Binding-site contacts:
Ligand atom C2 contacts residue ASN64 of chain 3.A at 3.9 Å.
Ligand atom N2 contacts residue ASN64 of chain 3.A at 4.2 Å.
Ligand atom O5 contacts residue ASN64 of chain 3.A at 3.2 Å (h-bond).
Ligand atom C8 contacts residue ILE387 of chain 3.A at 3.9 Å (hydrophobic).
Ligand atom O1 contacts residue ASN64 of chain 3.A at 3.5 Å (h-bond).
Ligand atom C1 contacts residue ASN64 of chain 3.A at 2.8 Å.
Ligand atom O6 contacts residue ASN64 of chain 3.A at 4.4 Å.
Ligand atom N2 contacts residue ILE356 of chain 3.A at 3.6 Å.
Ligand atom O5 contacts residue THR66 of chain 3.A at 4.3 Å.
Ligand atom C7 contacts residue ILE356 of chain 3.A at 3.9 Å (hydrophobic).
Ligand atom C8 contacts residue ILE356 of chain 3.A at 3.5 Å (hydrophobic).
Ligand atom O1 contacts residue ILE356 of chain 3.A at 4.4 Å.
Ligand atom O7 contacts residue ILE356 of chain 3.A at 4.3 Å.

Sequence of chain 3.A:
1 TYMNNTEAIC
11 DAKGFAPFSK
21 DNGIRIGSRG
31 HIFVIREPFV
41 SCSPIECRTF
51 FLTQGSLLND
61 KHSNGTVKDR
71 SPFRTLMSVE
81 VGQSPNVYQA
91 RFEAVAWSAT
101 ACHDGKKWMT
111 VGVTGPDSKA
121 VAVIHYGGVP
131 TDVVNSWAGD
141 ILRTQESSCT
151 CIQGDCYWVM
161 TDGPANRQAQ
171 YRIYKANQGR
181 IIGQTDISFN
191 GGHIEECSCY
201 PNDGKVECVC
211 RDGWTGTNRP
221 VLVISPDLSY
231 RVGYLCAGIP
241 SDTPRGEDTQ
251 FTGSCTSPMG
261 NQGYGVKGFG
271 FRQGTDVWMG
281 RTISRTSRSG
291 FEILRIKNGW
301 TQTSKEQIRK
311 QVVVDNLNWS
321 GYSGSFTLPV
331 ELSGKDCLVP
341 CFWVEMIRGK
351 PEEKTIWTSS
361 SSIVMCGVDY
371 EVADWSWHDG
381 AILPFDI

The protein below binds the small molecule below.
Small molecule (SMILES): CC(=O)N[C@@H]1[C@@H](O)[C@H](O)[C@@H](CO)O[C@@H]1O